Binding-site contacts:
Ligand atom N07 contacts residue GLU2 of chain 1.B at 3.9 Å.
Ligand atom N05 contacts residue GLU2 of chain 1.B at 3.5 Å (salt-bridge).
Ligand atom O32 contacts residue HIS119 of chain 1.B at 3.9 Å.
Ligand atom N07 contacts residue ARG10 of chain 1.B at 3.9 Å.
Ligand atom O11 contacts residue ASN34 of chain 1.B at 2.8 Å (h-bond).
Ligand atom O13 contacts residue ARG10 of chain 1.B at 3.4 Å (salt-bridge).
Ligand atom C04 contacts residue GLU2 of chain 1.B at 3.8 Å.
Ligand atom C10 contacts residue ARG10 of chain 1.B at 3.3 Å.
Ligand atom N05 contacts residue ARG10 of chain 1.B at 3.5 Å (salt-bridge).
Ligand atom P24 contacts residue LYS7 of chain 1.B at 3.0 Å.
Ligand atom O45 contacts residue HIS119 of chain 1.B at 3.4 Å (h-bond).
Ligand atom O20 contacts residue LYS7 of chain 1.B at 3.9 Å.
Ligand atom O22 contacts residue LYS41 of chain 1.B at 3.3 Å.
Ligand atom O13 contacts residue GLU2 of chain 1.B at 3.4 Å (salt-bridge).
Ligand atom O38 contacts residue HIS119 of chain 1.B at 3.0 Å (h-bond).
Ligand atom O20 contacts residue GLN11 of chain 1.B at 2.9 Å (h-bond).
Ligand atom O23 contacts residue LYS7 of chain 1.B at 3.6 Å.
Ligand atom O25 contacts residue LYS7 of chain 1.B at 2.3 Å (salt-bridge).
Ligand atom C09 contacts residue ARG10 of chain 1.B at 3.3 Å.
Ligand atom P18 contacts residue GLN11 of chain 1.B at 3.5 Å.
Ligand atom P18 contacts residue LEU35 of chain 1.B at 3.9 Å.
Ligand atom P18 contacts residue ARG10 of chain 1.B at 3.9 Å.
Ligand atom O12 contacts residue GLU2 of chain 1.B at 3.3 Å (salt-bridge).
Ligand atom O43 contacts residue VAL43 of chain 1.B at 3.7 Å.
Ligand atom O17 contacts residue ARG10 of chain 1.B at 3.7 Å.
Ligand atom O31 contacts residue HIS119 of chain 1.B at 3.7 Å.
Ligand atom O11 contacts residue ARG10 of chain 1.B at 3.6 Å.
Ligand atom O41 contacts residue GLN11 of chain 1.B at 3.1 Å (h-bond).
Ligand atom C09 contacts residue ASN34 of chain 1.B at 3.8 Å.
Ligand atom C08 contacts residue ARG10 of chain 1.B at 3.5 Å.
Ligand atom O40 contacts residue ARG39 of chain 1.B at 3.5 Å (salt-bridge).
Ligand atom O41 contacts residue ARG10 of chain 1.B at 2.5 Å (salt-bridge).
Ligand atom O39 contacts residue LYS7 of chain 1.B at 2.9 Å (salt-bridge).
Ligand atom O41 contacts residue LEU35 of chain 1.B at 3.3 Å.
Ligand atom O22 contacts residue ARG39 of chain 1.B at 3.5 Å (salt-bridge).
Ligand atom C08 contacts residue ASN34 of chain 1.B at 3.6 Å.
Ligand atom O39 contacts residue GLN11 of chain 1.B at 3.1 Å (h-bond).
Ligand atom O43 contacts residue LYS41 of chain 1.B at 3.9 Å.
Ligand atom C16 contacts residue LYS7 of chain 1.B at 3.3 Å.
Ligand atom C06 contacts residue GLU2 of chain 1.B at 3.3 Å.

A protein and the small-molecule ligand that binds it are described below.
Small molecule (SMILES): O=c1ccn([C@H]2O[C@@H](COP(=O)(O)OP(=O)(O)OP(=O)(O)OP(=O)(O)OP(=O)(O)OP(=O)(O)OP(=O)(O)O)[C@@H](O)[C@H]2O)c(=O)[nH]1

Sequence of chain 1.B:
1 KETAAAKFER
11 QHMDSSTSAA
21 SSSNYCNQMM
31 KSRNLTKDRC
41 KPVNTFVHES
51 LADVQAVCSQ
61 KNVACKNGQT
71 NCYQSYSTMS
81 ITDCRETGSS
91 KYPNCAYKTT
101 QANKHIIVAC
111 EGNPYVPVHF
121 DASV